Sequence of chain 1.A:
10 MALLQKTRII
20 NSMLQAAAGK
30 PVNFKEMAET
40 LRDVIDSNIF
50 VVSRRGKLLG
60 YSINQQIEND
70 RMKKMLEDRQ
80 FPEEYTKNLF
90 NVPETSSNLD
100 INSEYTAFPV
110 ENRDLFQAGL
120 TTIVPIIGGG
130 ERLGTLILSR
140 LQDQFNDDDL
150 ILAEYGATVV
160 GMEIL

A protein and the small-molecule ligand that binds it are described below.
Small molecule (SMILES): CC[C@H](C)[C@H](N)C(=O)O

Binding-site contacts:
Ligand atom CG2 contacts residue ALA106 of chain 1.A at 3.4 Å (hydrophobic).
Ligand atom N contacts residue PHE107 of chain 1.A at 2.9 Å (h-bond).
Ligand atom CG1 contacts residue MET74 of chain 1.A at 4.1 Å (hydrophobic).
Ligand atom CB contacts residue TYR84 of chain 1.A at 4.1 Å (hydrophobic).
Ligand atom CG2 contacts residue PRO108 of chain 1.A at 3.8 Å (hydrophobic).
Ligand atom C contacts residue ARG70 of chain 1.A at 3.4 Å.
Ligand atom CB contacts residue ALA106 of chain 1.A at 4.2 Å (hydrophobic).
Ligand atom CG1 contacts residue TYR84 of chain 1.A at 3.9 Å (hydrophobic).
Ligand atom OXT contacts residue PRO108 of chain 1.A at 3.5 Å.
Ligand atom CB contacts residue THR105 of chain 1.A at 3.5 Å.
Ligand atom N contacts residue VAL109 of chain 1.A at 3.9 Å.
Ligand atom O contacts residue MET74 of chain 1.A at 4.2 Å.
Ligand atom CG1 contacts residue PRO81 of chain 1.A at 3.9 Å (hydrophobic).
Ligand atom CA contacts residue PHE107 of chain 1.A at 3.9 Å (hydrophobic).
Ligand atom CD1 contacts residue MET74 of chain 1.A at 3.8 Å (hydrophobic).
Ligand atom CB contacts residue PHE107 of chain 1.A at 4.1 Å (hydrophobic).
Ligand atom CD1 contacts residue TYR84 of chain 1.A at 4.0 Å (hydrophobic).
Ligand atom C contacts residue PHE107 of chain 1.A at 4.1 Å (hydrophobic).
Ligand atom CD1 contacts residue PRO81 of chain 1.A at 3.9 Å (hydrophobic).
Ligand atom CG2 contacts residue THR105 of chain 1.A at 4.2 Å.
Ligand atom CD1 contacts residue PHE80 of chain 1.A at 3.7 Å (hydrophobic).
Ligand atom N contacts residue THR105 of chain 1.A at 2.8 Å (h-bond).
Ligand atom CG2 contacts residue PHE107 of chain 1.A at 3.5 Å (hydrophobic).
Ligand atom CA contacts residue TYR84 of chain 1.A at 4.0 Å (hydrophobic).
Ligand atom O contacts residue ARG70 of chain 1.A at 2.9 Å (salt-bridge).
Ligand atom OXT contacts residue VAL109 of chain 1.A at 3.1 Å (h-bond).
Ligand atom N contacts residue TYR84 of chain 1.A at 4.4 Å.
Ligand atom OXT contacts residue PHE107 of chain 1.A at 3.6 Å (h-bond).
Ligand atom C contacts residue VAL109 of chain 1.A at 4.3 Å (hydrophobic).
Ligand atom O contacts residue PRO81 of chain 1.A at 4.2 Å.
Ligand atom CG2 contacts residue MET71 of chain 1.A at 4.1 Å (hydrophobic).
Ligand atom CA contacts residue THR105 of chain 1.A at 3.6 Å.
Ligand atom OXT contacts residue ARG70 of chain 1.A at 2.8 Å (salt-bridge).
Ligand atom C contacts residue PRO108 of chain 1.A at 4.4 Å (hydrophobic).